Sequence of chain 1.M:
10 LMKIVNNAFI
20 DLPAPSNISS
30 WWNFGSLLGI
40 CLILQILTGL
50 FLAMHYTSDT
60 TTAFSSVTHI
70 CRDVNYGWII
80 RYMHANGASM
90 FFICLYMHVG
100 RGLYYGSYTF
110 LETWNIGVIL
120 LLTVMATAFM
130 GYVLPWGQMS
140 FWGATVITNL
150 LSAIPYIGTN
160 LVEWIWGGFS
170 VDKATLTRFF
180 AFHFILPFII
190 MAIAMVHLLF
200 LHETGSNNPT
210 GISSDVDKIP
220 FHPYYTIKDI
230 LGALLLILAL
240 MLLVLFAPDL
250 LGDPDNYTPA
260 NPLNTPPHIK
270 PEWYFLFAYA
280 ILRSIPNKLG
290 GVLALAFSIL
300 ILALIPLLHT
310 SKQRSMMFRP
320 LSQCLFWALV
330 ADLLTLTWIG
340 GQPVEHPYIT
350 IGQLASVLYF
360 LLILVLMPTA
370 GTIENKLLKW

A protein and the small-molecule ligand that binds it are described below.
Small molecule (SMILES): Cc1nc(CO)c(-c2ccc(Oc3cccc(OC(F)(F)F)c3)cc2)c(O)c1Cl

Binding-site contacts:
Ligand atom C24 contacts residue LEU21 of chain 1.M at 3.9 Å (hydrophobic).
Ligand atom C16 contacts residue PHE18 of chain 1.M at 3.2 Å (hydrophobic).
Ligand atom F1 contacts residue MET190 of chain 1.M at 4.0 Å.
Ligand atom N28 contacts residue HIS201 of chain 1.M at 3.8 Å.
Ligand atom F2 contacts residue ALA193 of chain 1.M at 2.4 Å.
Ligand atom C11 contacts residue PHE18 of chain 1.M at 2.8 Å (hydrophobic).
Ligand atom O25 contacts residue ALA17 of chain 1.M at 3.0 Å (h-bond).
Ligand atom F2 contacts residue MET194 of chain 1.M at 3.8 Å.
Ligand atom N28 contacts residue LEU21 of chain 1.M at 3.6 Å.
Ligand atom C1 contacts residue ALA193 of chain 1.M at 3.7 Å (hydrophobic).
Ligand atom C24 contacts residue ALA17 of chain 1.M at 3.9 Å (hydrophobic).
Ligand atom C24 contacts residue HIS201 of chain 1.M at 2.3 Å.
Ligand atom C16 contacts residue LEU197 of chain 1.M at 3.9 Å (hydrophobic).
Ligand atom C15 contacts residue PHE18 of chain 1.M at 3.6 Å (hydrophobic).
Ligand atom O23 contacts residue ASP228 of chain 1.M at 2.8 Å (salt-bridge).
Ligand atom C27 contacts residue SER205 of chain 1.M at 3.1 Å.
Ligand atom C5 contacts residue LEU197 of chain 1.M at 4.0 Å (hydrophobic).
Ligand atom C15 contacts residue HEM1 of chain 1.KA at 3.8 Å.
Ligand atom O29 contacts residue LEU197 of chain 1.M at 3.6 Å.
Ligand atom O25 contacts residue HIS201 of chain 1.M at 1.5 Å (h-bond).
Ligand atom C13 contacts residue PHE220 of chain 1.M at 3.5 Å (hydrophobic).
Ligand atom C22 contacts residue LEU21 of chain 1.M at 3.9 Å (hydrophobic).
Ligand atom O23 contacts residue SER35 of chain 1.M at 3.6 Å (h-bond).
Ligand atom C18 contacts residue PHE220 of chain 1.M at 3.2 Å (hydrophobic).
Ligand atom O23 contacts residue PHE220 of chain 1.M at 3.2 Å.
Ligand atom C22 contacts residue HIS201 of chain 1.M at 3.5 Å.
Ligand atom F2 contacts residue MET190 of chain 1.M at 3.9 Å.
Ligand atom O10 contacts residue PHE18 of chain 1.M at 2.9 Å.
Ligand atom C5 contacts residue PHE18 of chain 1.M at 3.9 Å (hydrophobic).
Ligand atom C9 contacts residue GLY38 of chain 1.M at 3.8 Å.
Ligand atom C8 contacts residue GLY38 of chain 1.M at 3.9 Å.
Ligand atom C19 contacts residue PHE220 of chain 1.M at 3.4 Å (hydrophobic).
Ligand atom F3 contacts residue MET194 of chain 1.M at 3.5 Å.
Ligand atom O25 contacts residue LEU21 of chain 1.M at 2.8 Å.
Ligand atom C8 contacts residue ILE42 of chain 1.M at 3.4 Å (hydrophobic).
Ligand atom C24 contacts residue LEU197 of chain 1.M at 3.8 Å (hydrophobic).
Ligand atom C12 contacts residue PHE18 of chain 1.M at 3.3 Å (hydrophobic).
Ligand atom C6 contacts residue PHE18 of chain 1.M at 3.7 Å (hydrophobic).
Ligand atom CL contacts residue PHE220 of chain 1.M at 3.6 Å.
Ligand atom C14 contacts residue PHE18 of chain 1.M at 3.9 Å (hydrophobic).